Binding-site contacts:
Ligand atom O1A contacts residue MET442 of chain 1.J at 3.6 Å (h-bond).
Ligand atom C3 contacts residue ASN444 of chain 1.J at 3.9 Å.
Ligand atom C3 contacts residue SER443 of chain 1.J at 2.9 Å.
Ligand atom C8 contacts residue P8E1 of chain 1.GG at 4.4 Å.
Ligand atom O8 contacts residue P8E1 of chain 1.GG at 4.2 Å.
Ligand atom O1A contacts residue SER443 of chain 1.J at 2.4 Å (h-bond).
Ligand atom C5 contacts residue ASN444 of chain 1.J at 4.2 Å.
Ligand atom C9 contacts residue P8E1 of chain 1.GG at 3.8 Å.
Ligand atom C1 contacts residue SER443 of chain 1.J at 1.8 Å.
Ligand atom C6 contacts residue ASN444 of chain 1.J at 3.9 Å.
Ligand atom C2 contacts residue SER443 of chain 1.J at 1.4 Å.
Ligand atom O8 contacts residue SER443 of chain 1.J at 3.4 Å (h-bond).
Ligand atom O6 contacts residue ASN444 of chain 1.J at 4.2 Å.
Ligand atom C4 contacts residue ASN444 of chain 1.J at 3.6 Å.
Ligand atom C7 contacts residue SER443 of chain 1.J at 4.3 Å.
Ligand atom C4 contacts residue SER443 of chain 1.J at 3.8 Å.
Ligand atom O1A contacts residue SER441 of chain 1.J at 3.5 Å.
Ligand atom O1B contacts residue SER443 of chain 1.J at 2.5 Å (h-bond).
Ligand atom C2 contacts residue ASN444 of chain 1.J at 3.6 Å.
Ligand atom O8 contacts residue ASN444 of chain 1.J at 4.5 Å.
Ligand atom O6 contacts residue SER443 of chain 1.J at 2.1 Å (h-bond).
Ligand atom C5 contacts residue SER443 of chain 1.J at 4.0 Å.
Ligand atom C8 contacts residue SER443 of chain 1.J at 4.4 Å.
Ligand atom C6 contacts residue SER443 of chain 1.J at 3.2 Å.

A small-molecule ligand and the protein it binds are described below.
Small molecule (SMILES): C[C@H](O)[C@H](N)[C@@H]1O[C@](O)(C(=O)O)C[C@H](O)[C@@H]1N

Sequence of chain 1.J:
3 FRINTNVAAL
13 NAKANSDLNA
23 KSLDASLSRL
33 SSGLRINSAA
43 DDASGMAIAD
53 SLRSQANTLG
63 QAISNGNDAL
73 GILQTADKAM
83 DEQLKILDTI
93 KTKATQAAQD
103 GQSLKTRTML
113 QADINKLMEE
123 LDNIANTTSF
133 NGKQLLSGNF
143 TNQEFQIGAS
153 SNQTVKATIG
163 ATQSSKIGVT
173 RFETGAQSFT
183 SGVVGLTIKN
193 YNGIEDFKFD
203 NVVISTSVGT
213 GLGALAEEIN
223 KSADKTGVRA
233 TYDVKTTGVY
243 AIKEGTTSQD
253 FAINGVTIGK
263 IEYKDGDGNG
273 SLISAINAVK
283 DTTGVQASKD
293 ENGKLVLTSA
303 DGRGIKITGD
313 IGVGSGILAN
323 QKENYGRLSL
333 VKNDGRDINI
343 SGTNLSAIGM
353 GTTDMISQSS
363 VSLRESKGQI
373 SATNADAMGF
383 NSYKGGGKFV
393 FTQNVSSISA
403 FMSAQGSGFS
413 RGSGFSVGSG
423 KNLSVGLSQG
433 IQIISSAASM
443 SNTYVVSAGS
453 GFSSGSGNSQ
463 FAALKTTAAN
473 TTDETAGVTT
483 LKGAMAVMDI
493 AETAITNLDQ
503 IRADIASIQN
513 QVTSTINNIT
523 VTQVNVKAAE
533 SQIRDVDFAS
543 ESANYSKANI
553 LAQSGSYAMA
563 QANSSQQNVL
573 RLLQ